This small molecule binds to this protein.
Small molecule (SMILES): CC(=O)N[C@@H]1[C@@H](O)[C@H](O)[C@@H](CO)O[C@H]1O

Binding-site contacts:
Ligand atom O6 contacts residue ASN112 of chain 1.A at 4.3 Å.
Ligand atom C7 contacts residue ASN112 of chain 1.A at 3.6 Å.
Ligand atom C7 contacts residue ARG109 of chain 1.A at 3.7 Å.
Ligand atom C8 contacts residue ASN112 of chain 1.A at 4.3 Å.
Ligand atom N2 contacts residue ARG109 of chain 1.A at 3.5 Å (salt-bridge).
Ligand atom C5 contacts residue ASN112 of chain 1.A at 3.9 Å.
Ligand atom C1 contacts residue ASN112 of chain 1.A at 2.6 Å.
Ligand atom C8 contacts residue ARG109 of chain 1.A at 2.9 Å.
Ligand atom C2 contacts residue ASN112 of chain 1.A at 2.9 Å.
Ligand atom C4 contacts residue ASN112 of chain 1.A at 4.3 Å.
Ligand atom O7 contacts residue ASN112 of chain 1.A at 3.3 Å (h-bond).
Ligand atom C3 contacts residue ASN112 of chain 1.A at 4.2 Å.
Ligand atom C8 contacts residue ILE110 of chain 1.A at 3.6 Å (hydrophobic).
Ligand atom N2 contacts residue ASN112 of chain 1.A at 3.6 Å.
Ligand atom O5 contacts residue ASN112 of chain 1.A at 2.6 Å (h-bond).

Sequence of chain 1.A:
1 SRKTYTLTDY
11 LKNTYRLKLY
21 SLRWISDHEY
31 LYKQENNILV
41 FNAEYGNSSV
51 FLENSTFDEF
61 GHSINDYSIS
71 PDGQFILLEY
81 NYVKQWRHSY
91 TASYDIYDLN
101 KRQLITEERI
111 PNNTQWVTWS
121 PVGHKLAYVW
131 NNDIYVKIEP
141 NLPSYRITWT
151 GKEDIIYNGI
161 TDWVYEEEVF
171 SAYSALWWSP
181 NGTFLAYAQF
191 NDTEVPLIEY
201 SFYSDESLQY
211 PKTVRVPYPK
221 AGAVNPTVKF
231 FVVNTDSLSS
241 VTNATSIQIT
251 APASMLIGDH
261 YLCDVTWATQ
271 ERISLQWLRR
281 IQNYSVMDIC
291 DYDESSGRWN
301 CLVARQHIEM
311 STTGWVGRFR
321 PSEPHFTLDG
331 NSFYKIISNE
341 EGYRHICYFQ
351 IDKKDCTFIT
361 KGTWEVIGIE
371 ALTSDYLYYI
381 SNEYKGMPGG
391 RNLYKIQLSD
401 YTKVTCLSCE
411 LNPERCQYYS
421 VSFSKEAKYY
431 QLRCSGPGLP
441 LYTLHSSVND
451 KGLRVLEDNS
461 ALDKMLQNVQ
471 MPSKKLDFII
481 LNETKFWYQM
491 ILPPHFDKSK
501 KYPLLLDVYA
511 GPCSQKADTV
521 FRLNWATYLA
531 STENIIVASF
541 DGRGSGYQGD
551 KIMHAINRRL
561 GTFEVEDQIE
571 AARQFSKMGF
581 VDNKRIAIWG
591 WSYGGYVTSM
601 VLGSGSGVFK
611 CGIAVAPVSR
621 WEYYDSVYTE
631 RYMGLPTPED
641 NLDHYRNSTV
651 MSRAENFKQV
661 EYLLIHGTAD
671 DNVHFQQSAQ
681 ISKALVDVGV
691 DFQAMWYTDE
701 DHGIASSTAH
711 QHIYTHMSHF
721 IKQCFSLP